Sequence of chain 1.B:
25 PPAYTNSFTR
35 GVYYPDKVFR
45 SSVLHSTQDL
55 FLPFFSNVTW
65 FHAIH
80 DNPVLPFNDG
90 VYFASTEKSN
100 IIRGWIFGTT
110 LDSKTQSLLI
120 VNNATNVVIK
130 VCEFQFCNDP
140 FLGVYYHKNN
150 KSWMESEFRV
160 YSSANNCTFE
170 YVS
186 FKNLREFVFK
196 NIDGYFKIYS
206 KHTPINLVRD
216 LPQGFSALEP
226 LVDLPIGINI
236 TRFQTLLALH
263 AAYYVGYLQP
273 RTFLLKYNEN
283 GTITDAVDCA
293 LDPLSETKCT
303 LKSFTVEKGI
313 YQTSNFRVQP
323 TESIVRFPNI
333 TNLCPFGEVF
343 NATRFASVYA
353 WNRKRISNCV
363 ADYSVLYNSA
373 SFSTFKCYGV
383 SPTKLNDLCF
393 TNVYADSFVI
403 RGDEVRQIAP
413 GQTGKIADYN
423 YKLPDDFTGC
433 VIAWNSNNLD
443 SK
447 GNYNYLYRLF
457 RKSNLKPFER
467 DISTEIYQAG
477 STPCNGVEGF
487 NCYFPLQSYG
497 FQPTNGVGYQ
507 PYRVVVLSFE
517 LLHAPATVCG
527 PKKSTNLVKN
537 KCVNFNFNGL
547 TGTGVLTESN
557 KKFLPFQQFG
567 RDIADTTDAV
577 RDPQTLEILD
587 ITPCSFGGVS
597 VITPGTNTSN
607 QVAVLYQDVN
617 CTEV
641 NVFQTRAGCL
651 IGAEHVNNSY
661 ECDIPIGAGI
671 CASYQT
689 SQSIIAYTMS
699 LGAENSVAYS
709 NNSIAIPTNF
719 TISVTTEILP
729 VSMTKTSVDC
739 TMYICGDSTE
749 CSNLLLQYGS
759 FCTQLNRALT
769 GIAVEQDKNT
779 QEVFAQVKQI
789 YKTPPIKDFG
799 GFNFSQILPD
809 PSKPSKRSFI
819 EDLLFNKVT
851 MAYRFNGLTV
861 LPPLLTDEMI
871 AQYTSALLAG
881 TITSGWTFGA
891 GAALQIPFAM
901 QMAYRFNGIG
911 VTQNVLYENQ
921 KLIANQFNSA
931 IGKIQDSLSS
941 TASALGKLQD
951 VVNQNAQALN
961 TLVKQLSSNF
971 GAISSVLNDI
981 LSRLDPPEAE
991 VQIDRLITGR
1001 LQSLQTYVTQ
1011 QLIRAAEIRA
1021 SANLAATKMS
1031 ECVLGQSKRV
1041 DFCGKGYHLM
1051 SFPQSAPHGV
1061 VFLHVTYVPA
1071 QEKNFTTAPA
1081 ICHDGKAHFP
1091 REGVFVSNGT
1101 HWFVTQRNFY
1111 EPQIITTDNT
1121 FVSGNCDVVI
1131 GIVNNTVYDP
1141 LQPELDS

Binding-site contacts:
Ligand atom C1 contacts residue ASN1074 of chain 1.B at 1.4 Å.
Ligand atom C6 contacts residue ALA706 of chain 1.B at 3.8 Å (hydrophobic).
Ligand atom C2 contacts residue ASN1074 of chain 1.B at 2.5 Å.
Ligand atom C3 contacts residue ASN1074 of chain 1.B at 3.8 Å.
Ligand atom O5 contacts residue ASN1074 of chain 1.B at 2.3 Å (h-bond).
Ligand atom C5 contacts residue ASN1074 of chain 1.B at 3.6 Å.
Ligand atom C8 contacts residue LYS1073 of chain 1.B at 4.4 Å.
Ligand atom C8 contacts residue GLU1072 of chain 1.B at 3.1 Å.
Ligand atom C5 contacts residue ALA706 of chain 1.B at 4.0 Å (hydrophobic).
Ligand atom C4 contacts residue ASN1074 of chain 1.B at 4.2 Å.
Ligand atom N2 contacts residue ASN1074 of chain 1.B at 2.9 Å (h-bond).
Ligand atom C7 contacts residue ASN1074 of chain 1.B at 4.0 Å.
Ligand atom O6 contacts residue ALA706 of chain 1.B at 4.0 Å.

A protein and the small-molecule ligand that binds it are described below.
Small molecule (SMILES): CC(=O)N[C@@H]1[C@@H](O)[C@H](O)[C@@H](CO)O[C@H]1O